Sequence of chain 57.A:
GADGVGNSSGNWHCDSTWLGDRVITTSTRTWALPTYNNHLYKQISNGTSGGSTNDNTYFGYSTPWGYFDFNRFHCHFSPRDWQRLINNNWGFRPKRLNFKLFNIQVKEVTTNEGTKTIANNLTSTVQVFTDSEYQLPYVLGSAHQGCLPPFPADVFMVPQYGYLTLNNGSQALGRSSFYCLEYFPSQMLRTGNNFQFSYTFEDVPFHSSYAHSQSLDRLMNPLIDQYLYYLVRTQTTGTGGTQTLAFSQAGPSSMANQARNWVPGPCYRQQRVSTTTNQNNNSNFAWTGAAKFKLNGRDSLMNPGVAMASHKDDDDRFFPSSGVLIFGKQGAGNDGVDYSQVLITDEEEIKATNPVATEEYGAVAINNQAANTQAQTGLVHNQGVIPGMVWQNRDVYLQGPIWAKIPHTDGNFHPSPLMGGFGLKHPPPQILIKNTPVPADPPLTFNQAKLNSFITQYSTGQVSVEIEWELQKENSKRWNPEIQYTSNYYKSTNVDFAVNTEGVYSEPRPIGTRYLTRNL

Sequence of chain 32.A:
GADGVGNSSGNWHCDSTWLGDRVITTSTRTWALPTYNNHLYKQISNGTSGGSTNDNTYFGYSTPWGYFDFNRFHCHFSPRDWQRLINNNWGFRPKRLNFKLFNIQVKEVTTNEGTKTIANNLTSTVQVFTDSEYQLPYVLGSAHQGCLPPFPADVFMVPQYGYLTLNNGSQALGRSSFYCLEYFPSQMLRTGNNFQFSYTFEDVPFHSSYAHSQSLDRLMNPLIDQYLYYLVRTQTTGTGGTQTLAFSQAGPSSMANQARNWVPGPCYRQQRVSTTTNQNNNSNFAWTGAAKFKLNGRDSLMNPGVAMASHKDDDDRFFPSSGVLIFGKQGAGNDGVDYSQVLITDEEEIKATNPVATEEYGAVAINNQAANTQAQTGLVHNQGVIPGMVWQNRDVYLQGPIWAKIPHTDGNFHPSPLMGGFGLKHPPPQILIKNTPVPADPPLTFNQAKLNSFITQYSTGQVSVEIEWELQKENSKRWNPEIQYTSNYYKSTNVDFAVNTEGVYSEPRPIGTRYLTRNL

Binding-site contacts:
Ligand atom N7 contacts residue SER632 of chain 32.A at 4.1 Å.
Ligand atom N6 contacts residue VAL420 of chain 32.A at 4.0 Å.
Ligand atom N6 contacts residue PHE638 of chain 32.A at 3.9 Å.
Ligand atom C6 contacts residue GLY639 of chain 32.A at 3.8 Å.
Ligand atom N1 contacts residue PRO631 of chain 32.A at 3.5 Å (h-bond).
Ligand atom N6 contacts residue GLY639 of chain 32.A at 3.6 Å (h-bond).
Ligand atom N7 contacts residue PRO421 of chain 32.A at 4.2 Å.
Ligand atom C1' contacts residue HIS630 of chain 32.A at 4.0 Å.
Ligand atom C8 contacts residue HIS630 of chain 32.A at 3.3 Å.
Ligand atom C6 contacts residue VAL420 of chain 32.A at 4.0 Å (hydrophobic).
Ligand atom C3' contacts residue HIS630 of chain 32.A at 4.4 Å.
Ligand atom C5 contacts residue PRO421 of chain 32.A at 4.1 Å (hydrophobic).
Ligand atom C6 contacts residue PRO631 of chain 32.A at 3.9 Å (hydrophobic).
Ligand atom C2' contacts residue HIS630 of chain 32.A at 3.2 Å.
Ligand atom N9 contacts residue HIS630 of chain 32.A at 4.2 Å.
Ligand atom N1 contacts residue VAL420 of chain 32.A at 3.7 Å.
Ligand atom C2 contacts residue PRO421 of chain 32.A at 4.5 Å (hydrophobic).
Ligand atom C2 contacts residue PRO631 of chain 32.A at 3.3 Å (hydrophobic).
Ligand atom N9 contacts residue PRO421 of chain 32.A at 4.4 Å.
Ligand atom C5 contacts residue PRO631 of chain 32.A at 4.2 Å (hydrophobic).
Ligand atom C8 contacts residue PRO421 of chain 32.A at 4.3 Å (hydrophobic).
Ligand atom O2P contacts residue ASP626 of chain 57.A at 4.2 Å.
Ligand atom N6 contacts residue GLY637 of chain 32.A at 3.7 Å.
Ligand atom N3 contacts residue PRO631 of chain 32.A at 3.6 Å.
Ligand atom N6 contacts residue SER632 of chain 32.A at 3.3 Å (h-bond).
Ligand atom N1 contacts residue PHE638 of chain 32.A at 4.3 Å.
Ligand atom C2 contacts residue GLY639 of chain 32.A at 3.1 Å.
Ligand atom C6 contacts residue PRO421 of chain 32.A at 4.1 Å (hydrophobic).
Ligand atom C4 contacts residue PRO631 of chain 32.A at 4.0 Å (hydrophobic).
Ligand atom C1' contacts residue PRO631 of chain 32.A at 4.3 Å (hydrophobic).
Ligand atom C4 contacts residue PRO421 of chain 32.A at 4.3 Å (hydrophobic).
Ligand atom O1P contacts residue LYS641 of chain 57.A at 4.0 Å.
Ligand atom N1 contacts residue PRO421 of chain 32.A at 4.3 Å.
Ligand atom N7 contacts residue ASN609 of chain 32.A at 3.8 Å.
Ligand atom C5 contacts residue SER632 of chain 32.A at 4.1 Å.
Ligand atom N3 contacts residue GLY639 of chain 32.A at 4.3 Å.
Ligand atom C2 contacts residue VAL420 of chain 32.A at 4.3 Å (hydrophobic).
Ligand atom C6 contacts residue SER632 of chain 32.A at 3.9 Å.
Ligand atom N1 contacts residue GLY639 of chain 32.A at 3.1 Å (h-bond).
Ligand atom N7 contacts residue HIS630 of chain 32.A at 4.1 Å.

The small molecule below binds the protein below.
Small molecule (SMILES): Nc1ncnc2c1ncn2[C@H]1C[C@H](O)[C@@H](COP(=O)(O)O)O1